This small molecule binds to this protein.
Small molecule (SMILES): CC[C@H](C)[C@@H](C=O)NC(=O)[C@H](CO)NC(=O)[C@H](CCCCN)NC(=O)[C@@H](N)C(C)C

Binding-site contacts:
Ligand atom CG2 contacts residue PHE71 of chain 11.A at 4.0 Å (hydrophobic).
Ligand atom CD1 contacts residue THR349 of chain 11.A at 4.3 Å.

Sequence of chain 11.A:
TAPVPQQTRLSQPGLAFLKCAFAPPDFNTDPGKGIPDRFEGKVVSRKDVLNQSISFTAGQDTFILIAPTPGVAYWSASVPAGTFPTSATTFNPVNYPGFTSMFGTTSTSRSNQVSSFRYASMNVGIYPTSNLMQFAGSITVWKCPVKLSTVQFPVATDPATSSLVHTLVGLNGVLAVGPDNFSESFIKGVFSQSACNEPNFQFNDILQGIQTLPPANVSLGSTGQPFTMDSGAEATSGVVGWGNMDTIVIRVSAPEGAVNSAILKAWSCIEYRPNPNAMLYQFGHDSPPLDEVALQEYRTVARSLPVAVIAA